Sequence of chain 59.C:
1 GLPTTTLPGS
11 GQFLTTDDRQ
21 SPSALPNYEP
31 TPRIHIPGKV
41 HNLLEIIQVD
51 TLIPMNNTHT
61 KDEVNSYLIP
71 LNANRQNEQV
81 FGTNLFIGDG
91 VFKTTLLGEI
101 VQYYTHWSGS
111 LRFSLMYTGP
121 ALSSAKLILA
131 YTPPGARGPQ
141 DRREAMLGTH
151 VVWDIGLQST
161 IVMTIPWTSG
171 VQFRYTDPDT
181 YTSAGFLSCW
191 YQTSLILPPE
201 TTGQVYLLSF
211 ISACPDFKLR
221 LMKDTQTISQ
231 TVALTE

Sequence of chain 59.A:
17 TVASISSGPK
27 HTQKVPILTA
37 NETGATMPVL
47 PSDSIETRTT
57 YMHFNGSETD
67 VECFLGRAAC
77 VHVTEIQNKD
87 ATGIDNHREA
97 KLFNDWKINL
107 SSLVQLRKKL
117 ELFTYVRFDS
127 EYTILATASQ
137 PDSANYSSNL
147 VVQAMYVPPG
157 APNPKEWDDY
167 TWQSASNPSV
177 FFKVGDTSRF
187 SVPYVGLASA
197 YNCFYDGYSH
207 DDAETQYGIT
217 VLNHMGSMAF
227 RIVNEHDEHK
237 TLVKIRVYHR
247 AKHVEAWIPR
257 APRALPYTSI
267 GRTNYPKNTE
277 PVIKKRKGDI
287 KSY

This small molecule binds to this protein.
Small molecule (SMILES): Cc1cc(CCCCCCCOc2ccc(C3=N[C@@H](C)CO3)cc2)on1

Binding-site contacts:
Ligand atom C31 contacts residue VAL176 of chain 59.A at 3.3 Å (hydrophobic).
Ligand atom C5B contacts residue TYR197 of chain 59.A at 3.7 Å (hydrophobic).
Ligand atom C2C contacts residue VAL188 of chain 59.A at 3.2 Å (hydrophobic).
Ligand atom C31 contacts residue PRO174 of chain 59.A at 3.4 Å (hydrophobic).
Ligand atom C5C contacts residue ILE104 of chain 59.A at 3.8 Å (hydrophobic).
Ligand atom O1B contacts residue MET221 of chain 59.A at 3.4 Å.
Ligand atom C7C contacts residue TYR197 of chain 59.A at 3.8 Å (hydrophobic).
Ligand atom C2B contacts residue MET221 of chain 59.A at 3.5 Å (hydrophobic).
Ligand atom O1B contacts residue TYR128 of chain 59.A at 3.9 Å.
Ligand atom CM1 contacts residue SER107 of chain 59.A at 3.9 Å.
Ligand atom C1B contacts residue MET221 of chain 59.A at 3.8 Å (hydrophobic).
Ligand atom C6C contacts residue MET221 of chain 59.A at 3.7 Å (hydrophobic).
Ligand atom C7C contacts residue TYR128 of chain 59.A at 3.6 Å (hydrophobic).
Ligand atom O1 contacts residue PHE186 of chain 59.A at 3.5 Å.
Ligand atom C6B contacts residue TYR197 of chain 59.A at 3.6 Å (hydrophobic).
Ligand atom C4B contacts residue LEU106 of chain 59.A at 3.7 Å (hydrophobic).
Ligand atom C4 contacts residue TYR152 of chain 59.A at 3.9 Å (hydrophobic).
Ligand atom C3C contacts residue TYR128 of chain 59.A at 3.9 Å (hydrophobic).
Ligand atom C3 contacts residue PRO174 of chain 59.A at 3.8 Å (hydrophobic).
Ligand atom C4A contacts residue ASN219 of chain 59.A at 3.5 Å.
Ligand atom C6C contacts residue VAL191 of chain 59.A at 3.2 Å (hydrophobic).
Ligand atom O1 contacts residue TYR152 of chain 59.A at 3.9 Å.
Ligand atom N3A contacts residue ASN219 of chain 59.A at 3.0 Å (h-bond).
Ligand atom C3C contacts residue VAL188 of chain 59.A at 3.3 Å (hydrophobic).
Ligand atom C31 contacts residue SER175 of chain 59.A at 3.6 Å.
Ligand atom C3B contacts residue MET221 of chain 59.A at 3.8 Å (hydrophobic).
Ligand atom C5 contacts residue TYR152 of chain 59.A at 3.8 Å (hydrophobic).
Ligand atom N2 contacts residue ALA24 of chain 59.C at 3.4 Å.
Ligand atom C3 contacts residue PHE186 of chain 59.A at 3.8 Å (hydrophobic).
Ligand atom C6B contacts residue LEU106 of chain 59.A at 3.9 Å (hydrophobic).
Ligand atom C4 contacts residue PHE186 of chain 59.A at 3.6 Å (hydrophobic).
Ligand atom O1 contacts residue VAL188 of chain 59.A at 3.8 Å.
Ligand atom C4C contacts residue TYR152 of chain 59.A at 3.8 Å (hydrophobic).
Ligand atom C5C contacts residue TYR128 of chain 59.A at 3.5 Å (hydrophobic).
Ligand atom O1 contacts residue ALA24 of chain 59.C at 3.6 Å.
Ligand atom C5B contacts residue LEU106 of chain 59.A at 3.5 Å (hydrophobic).
Ligand atom C4 contacts residue MET224 of chain 59.A at 3.8 Å (hydrophobic).
Ligand atom N2 contacts residue PHE186 of chain 59.A at 3.7 Å.
Ligand atom C31 contacts residue ALA150 of chain 59.A at 3.5 Å (hydrophobic).
Ligand atom C5 contacts residue PHE186 of chain 59.A at 3.5 Å (hydrophobic).